Sequence of chain 3.A:
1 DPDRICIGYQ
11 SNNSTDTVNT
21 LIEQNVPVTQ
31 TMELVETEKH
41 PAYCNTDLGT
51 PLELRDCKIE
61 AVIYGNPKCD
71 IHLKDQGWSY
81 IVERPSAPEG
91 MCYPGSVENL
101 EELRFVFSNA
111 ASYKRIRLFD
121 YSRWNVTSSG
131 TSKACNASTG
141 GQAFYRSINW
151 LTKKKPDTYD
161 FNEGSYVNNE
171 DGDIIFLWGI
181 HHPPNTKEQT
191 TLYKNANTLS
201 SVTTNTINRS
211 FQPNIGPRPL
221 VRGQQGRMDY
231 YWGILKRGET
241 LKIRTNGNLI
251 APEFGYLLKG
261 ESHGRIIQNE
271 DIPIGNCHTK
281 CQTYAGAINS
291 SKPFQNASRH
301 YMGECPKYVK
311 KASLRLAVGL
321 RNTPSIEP

A protein and the small-molecule ligand that binds it are described below.
Small molecule (SMILES): CC(=O)N[C@H]1[C@H](O[C@H]2[C@H](O)[C@@H](NC(C)=O)CO[C@@H]2CO)O[C@H](CO)[C@@H](O)[C@@H]1O

Binding-site contacts:
Ligand atom C2 contacts residue ASN125 of chain 3.A at 2.5 Å.
Ligand atom O7 contacts residue PHE161 of chain 3.A at 4.5 Å.
Ligand atom O7 contacts residue ASN125 of chain 3.A at 4.0 Å.
Ligand atom C3 contacts residue ASN125 of chain 3.A at 3.8 Å.
Ligand atom C5 contacts residue ASN125 of chain 3.A at 3.6 Å.
Ligand atom N2 contacts residue ASN125 of chain 3.A at 2.9 Å (h-bond).
Ligand atom C1 contacts residue ASN125 of chain 3.A at 1.4 Å.
Ligand atom C8 contacts residue GLU163 of chain 3.A at 3.3 Å.
Ligand atom O7 contacts residue ASN162 of chain 3.A at 3.3 Å.
Ligand atom C7 contacts residue GLU163 of chain 3.A at 3.6 Å.
Ligand atom C8 contacts residue ASN162 of chain 3.A at 4.0 Å.
Ligand atom C8 contacts residue TRP124 of chain 3.A at 3.4 Å (hydrophobic).
Ligand atom O5 contacts residue ASN125 of chain 3.A at 2.3 Å (h-bond).
Ligand atom C7 contacts residue ASN125 of chain 3.A at 3.6 Å.
Ligand atom C7 contacts residue ASN162 of chain 3.A at 4.0 Å.
Ligand atom C4 contacts residue ASN125 of chain 3.A at 4.2 Å.
Ligand atom N2 contacts residue ASN162 of chain 3.A at 4.5 Å.
Ligand atom O7 contacts residue GLU163 of chain 3.A at 3.1 Å (salt-bridge).